Sequence of chain 1.B:
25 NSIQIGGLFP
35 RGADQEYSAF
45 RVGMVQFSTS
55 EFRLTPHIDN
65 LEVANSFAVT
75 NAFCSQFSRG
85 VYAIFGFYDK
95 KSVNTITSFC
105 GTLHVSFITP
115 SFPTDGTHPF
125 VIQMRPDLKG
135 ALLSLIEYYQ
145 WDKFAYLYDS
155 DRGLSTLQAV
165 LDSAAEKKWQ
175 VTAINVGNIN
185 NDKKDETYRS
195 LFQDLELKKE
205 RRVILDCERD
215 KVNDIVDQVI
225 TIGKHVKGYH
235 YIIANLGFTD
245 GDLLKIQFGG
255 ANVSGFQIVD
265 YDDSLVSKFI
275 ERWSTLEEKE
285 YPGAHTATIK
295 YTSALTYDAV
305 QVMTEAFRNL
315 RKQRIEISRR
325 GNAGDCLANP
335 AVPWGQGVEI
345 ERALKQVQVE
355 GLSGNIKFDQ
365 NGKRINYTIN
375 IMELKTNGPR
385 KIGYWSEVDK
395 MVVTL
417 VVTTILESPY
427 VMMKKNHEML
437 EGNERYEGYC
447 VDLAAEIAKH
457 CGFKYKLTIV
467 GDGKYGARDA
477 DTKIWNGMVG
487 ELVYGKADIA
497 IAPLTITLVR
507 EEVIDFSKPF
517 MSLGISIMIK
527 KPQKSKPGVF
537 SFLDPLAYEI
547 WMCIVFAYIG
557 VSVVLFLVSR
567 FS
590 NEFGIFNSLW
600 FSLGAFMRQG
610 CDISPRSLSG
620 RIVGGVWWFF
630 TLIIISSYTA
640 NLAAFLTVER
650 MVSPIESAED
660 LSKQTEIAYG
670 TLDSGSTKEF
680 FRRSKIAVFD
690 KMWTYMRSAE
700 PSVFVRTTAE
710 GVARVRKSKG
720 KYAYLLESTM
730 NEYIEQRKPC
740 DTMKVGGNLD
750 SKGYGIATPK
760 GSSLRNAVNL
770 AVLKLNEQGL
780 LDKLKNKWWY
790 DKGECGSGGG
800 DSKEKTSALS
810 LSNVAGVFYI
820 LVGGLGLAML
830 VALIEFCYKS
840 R

Binding-site contacts:
Ligand atom CAW contacts residue TYR471 of chain 1.B at 3.6 Å (hydrophobic).
Ligand atom OAC contacts residue SER675 of chain 1.B at 2.8 Å (h-bond).
Ligand atom CAV contacts residue TYR471 of chain 1.B at 3.5 Å (hydrophobic).
Ligand atom OAA contacts residue THR501 of chain 1.B at 2.6 Å (h-bond).
Ligand atom FAF contacts residue PRO499 of chain 1.B at 3.9 Å.
Ligand atom CAJ contacts residue PRO499 of chain 1.B at 3.8 Å (hydrophobic).
Ligand atom FAF contacts residue TYR426 of chain 1.B at 3.1 Å.
Ligand atom CAM contacts residue GLU726 of chain 1.B at 3.7 Å.
Ligand atom CAT contacts residue THR501 of chain 1.B at 3.3 Å.
Ligand atom NAY contacts residue TYR471 of chain 1.B at 3.5 Å.
Ligand atom CAV contacts residue PRO499 of chain 1.B at 3.8 Å (hydrophobic).
Ligand atom CAU contacts residue ARG506 of chain 1.B at 4.0 Å.
Ligand atom OAE contacts residue SER675 of chain 1.B at 3.4 Å.
Ligand atom OAA contacts residue TYR471 of chain 1.B at 4.0 Å.
Ligand atom NAP contacts residue TYR471 of chain 1.B at 3.6 Å.
Ligand atom OAA contacts residue PRO499 of chain 1.B at 3.8 Å.
Ligand atom OAB contacts residue TYR471 of chain 1.B at 3.8 Å.
Ligand atom FAG contacts residue THR728 of chain 1.B at 3.7 Å.
Ligand atom FAH contacts residue MET729 of chain 1.B at 3.3 Å.
Ligand atom OAA contacts residue ARG506 of chain 1.B at 2.7 Å (salt-bridge).
Ligand atom NAP contacts residue PRO499 of chain 1.B at 3.0 Å (h-bond).
Ligand atom CAN contacts residue GLU423 of chain 1.B at 3.5 Å.
Ligand atom OAE contacts residue GLU726 of chain 1.B at 3.5 Å (salt-bridge).
Ligand atom OAD contacts residue SER675 of chain 1.B at 3.2 Å.
Ligand atom CAT contacts residue ARG506 of chain 1.B at 3.9 Å.
Ligand atom CAT contacts residue PRO499 of chain 1.B at 3.8 Å (hydrophobic).
Ligand atom CAZ contacts residue MET729 of chain 1.B at 3.9 Å (hydrophobic).
Ligand atom CAU contacts residue TYR471 of chain 1.B at 3.3 Å (hydrophobic).
Ligand atom FAG contacts residue MET729 of chain 1.B at 3.4 Å.
Ligand atom PBA contacts residue SER675 of chain 1.B at 3.7 Å.
Ligand atom CAT contacts residue TYR471 of chain 1.B at 3.5 Å (hydrophobic).
Ligand atom NAP contacts residue TYR753 of chain 1.B at 4.0 Å.
Ligand atom FAF contacts residue TYR753 of chain 1.B at 3.6 Å.
Ligand atom CAU contacts residue THR501 of chain 1.B at 4.0 Å.
Ligand atom OAC contacts residue GLY674 of chain 1.B at 3.2 Å.
Ligand atom OAA contacts residue LEU500 of chain 1.B at 3.5 Å.
Ligand atom OAB contacts residue ARG506 of chain 1.B at 2.8 Å (salt-bridge).
Ligand atom CAJ contacts residue TYR753 of chain 1.B at 3.7 Å (hydrophobic).
Ligand atom NAP contacts residue THR501 of chain 1.B at 3.4 Å (h-bond).
Ligand atom FAH contacts residue GLU423 of chain 1.B at 3.3 Å.

This small molecule binds to this protein.
Small molecule (SMILES): O=c1[nH]c2cc(C(F)(F)F)c(N3CCOCC3)cc2n(CP(=O)(O)O)c1=O